Sequence of chain 1.B:
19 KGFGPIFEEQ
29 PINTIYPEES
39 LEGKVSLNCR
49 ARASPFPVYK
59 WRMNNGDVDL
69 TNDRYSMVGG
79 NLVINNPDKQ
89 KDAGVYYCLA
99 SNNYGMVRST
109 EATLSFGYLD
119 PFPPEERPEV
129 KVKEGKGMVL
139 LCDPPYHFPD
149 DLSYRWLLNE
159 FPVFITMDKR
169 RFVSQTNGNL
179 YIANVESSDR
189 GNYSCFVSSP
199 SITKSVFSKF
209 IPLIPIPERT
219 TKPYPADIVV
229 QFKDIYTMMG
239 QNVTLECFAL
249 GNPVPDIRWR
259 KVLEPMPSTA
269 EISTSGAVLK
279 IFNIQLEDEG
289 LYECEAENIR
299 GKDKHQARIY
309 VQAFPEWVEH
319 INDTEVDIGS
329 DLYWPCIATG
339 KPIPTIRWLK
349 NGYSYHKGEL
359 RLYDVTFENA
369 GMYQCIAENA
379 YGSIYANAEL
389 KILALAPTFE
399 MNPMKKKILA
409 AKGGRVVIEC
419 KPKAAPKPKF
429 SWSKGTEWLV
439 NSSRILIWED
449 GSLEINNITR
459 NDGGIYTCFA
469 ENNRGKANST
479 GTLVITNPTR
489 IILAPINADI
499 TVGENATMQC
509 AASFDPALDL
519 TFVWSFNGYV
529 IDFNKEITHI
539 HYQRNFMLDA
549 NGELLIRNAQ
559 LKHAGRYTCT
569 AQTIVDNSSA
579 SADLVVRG

The protein below binds the small molecule below.
Small molecule (SMILES): CC(=O)N[C@H]1[C@H](O[C@H]2[C@H](O)[C@@H](NC(C)=O)CO[C@@H]2CO)O[C@H](CO)[C@@H](O)[C@@H]1O

Binding-site contacts:
Ligand atom C3 contacts residue ASN503 of chain 1.B at 3.8 Å.
Ligand atom N2 contacts residue ASN503 of chain 1.B at 2.9 Å (h-bond).
Ligand atom C8 contacts residue GLY501 of chain 1.B at 3.8 Å.
Ligand atom C4 contacts residue ASN503 of chain 1.B at 4.3 Å.
Ligand atom C5 contacts residue ARG555 of chain 1.B at 3.9 Å.
Ligand atom O5 contacts residue ARG555 of chain 1.B at 3.8 Å.
Ligand atom C7 contacts residue ASN503 of chain 1.B at 4.1 Å.
Ligand atom C2 contacts residue ASN503 of chain 1.B at 2.5 Å.
Ligand atom O5 contacts residue ASN503 of chain 1.B at 2.4 Å (h-bond).
Ligand atom O6 contacts residue ARG555 of chain 1.B at 4.0 Å.
Ligand atom C1 contacts residue ASN503 of chain 1.B at 1.4 Å.
Ligand atom C6 contacts residue ARG555 of chain 1.B at 3.2 Å.
Ligand atom C5 contacts residue ASN503 of chain 1.B at 3.6 Å.